Binding-site contacts:
Ligand atom C6 contacts residue SER175 of chain 1.B at 4.0 Å.
Ligand atom O1 contacts residue GLN241 of chain 1.B at 2.8 Å.
Ligand atom C3 contacts residue SER175 of chain 1.B at 3.4 Å.
Ligand atom C2 contacts residue SER175 of chain 1.B at 4.2 Å.
Ligand atom O2 contacts residue GLY239 of chain 1.B at 3.3 Å.
Ligand atom O2 contacts residue GLN241 of chain 1.B at 4.3 Å.
Ligand atom C4 contacts residue GLU315 of chain 1.B at 4.1 Å.
Ligand atom C6 contacts residue THR240 of chain 1.B at 3.1 Å.
Ligand atom O2 contacts residue SER175 of chain 1.B at 3.2 Å.
Ligand atom C5 contacts residue RBZ1 of chain 1.D at 3.3 Å.
Ligand atom C3 contacts residue GLU315 of chain 1.B at 4.2 Å.
Ligand atom C3 contacts residue VAL270 of chain 1.B at 4.2 Å (hydrophobic).
Ligand atom C2 contacts residue GLN241 of chain 1.B at 4.0 Å.
Ligand atom C6 contacts residue GLN241 of chain 1.B at 3.9 Å.
Ligand atom O1 contacts residue GLY239 of chain 1.B at 3.2 Å.
Ligand atom C2 contacts residue GLU315 of chain 1.B at 4.2 Å.
Ligand atom C6 contacts residue THR156 of chain 1.B at 4.2 Å.
Ligand atom C5 contacts residue SER176 of chain 1.B at 3.9 Å.
Ligand atom C4 contacts residue SER176 of chain 1.B at 3.1 Å.
Ligand atom C1 contacts residue GLN241 of chain 1.B at 3.1 Å.
Ligand atom O2 contacts residue THR240 of chain 1.B at 2.6 Å (h-bond).
Ligand atom C3 contacts residue SER176 of chain 1.B at 3.8 Å.
Ligand atom C4 contacts residue SER175 of chain 1.B at 4.1 Å.
Ligand atom N contacts residue RBZ1 of chain 1.D at 3.1 Å.
Ligand atom O2 contacts residue VAL270 of chain 1.B at 3.8 Å.
Ligand atom C5 contacts residue GLU315 of chain 1.B at 3.2 Å.
Ligand atom C5 contacts residue VAL313 of chain 1.B at 3.2 Å (hydrophobic).
Ligand atom O1 contacts residue THR156 of chain 1.B at 4.3 Å.
Ligand atom C6 contacts residue GLY239 of chain 1.B at 3.5 Å.
Ligand atom C4 contacts residue VAL313 of chain 1.B at 3.2 Å (hydrophobic).
Ligand atom N contacts residue GLY316 of chain 1.B at 4.2 Å.
Ligand atom N contacts residue GLN241 of chain 1.B at 3.7 Å.
Ligand atom C5 contacts residue GLY177 of chain 1.B at 3.6 Å.
Ligand atom C4 contacts residue GLY177 of chain 1.B at 3.8 Å.
Ligand atom C2 contacts residue THR156 of chain 1.B at 4.1 Å.
Ligand atom C1 contacts residue RBZ1 of chain 1.D at 3.8 Å.
Ligand atom O1 contacts residue THR240 of chain 1.B at 2.9 Å (h-bond).
Ligand atom C1 contacts residue GLU315 of chain 1.B at 4.1 Å.
Ligand atom N contacts residue GLU315 of chain 1.B at 3.3 Å (salt-bridge).
Ligand atom C4 contacts residue LYS314 of chain 1.B at 3.8 Å.

The protein below binds the small molecule below.
Small molecule (SMILES): O=C(O)c1cccnc1

Sequence of chain 1.B:
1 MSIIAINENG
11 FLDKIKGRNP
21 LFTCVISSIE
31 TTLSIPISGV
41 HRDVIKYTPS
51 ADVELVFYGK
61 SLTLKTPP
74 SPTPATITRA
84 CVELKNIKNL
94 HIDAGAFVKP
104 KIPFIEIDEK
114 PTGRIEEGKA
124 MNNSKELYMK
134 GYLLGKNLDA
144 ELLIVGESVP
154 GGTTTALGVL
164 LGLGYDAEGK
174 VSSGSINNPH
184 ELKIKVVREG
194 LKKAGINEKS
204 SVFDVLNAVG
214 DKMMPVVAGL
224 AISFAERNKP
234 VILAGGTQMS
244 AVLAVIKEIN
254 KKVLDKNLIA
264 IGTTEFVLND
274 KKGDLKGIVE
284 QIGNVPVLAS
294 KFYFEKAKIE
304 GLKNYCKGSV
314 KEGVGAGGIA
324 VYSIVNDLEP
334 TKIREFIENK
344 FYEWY